The protein below binds the small molecule below.
Small molecule (SMILES): Nc1ccn([C@@H]2O[C@H](CO[P](=O)(O)O[C@H]3[C@@H](O)[C@H](n4cnc5c(=O)nc(N)[nH]c54)O[C@@H]3CO)[C@@H](O[P](=O)(O)OC[C@H]3O[C@@H](n4cnc5c(=O)nc(N)[nH]c54)[C@H](O)[C@@H]3O[P](=O)(O)OC[C@H]3O[C@@H](n4cnc5c(=O)nc(N)[nH]c54)[C@H](O)[C@@H]3O[P](=O)(O)OC[C@H]3O[C@@H](n4ccc(N)nc4=O)[C@H](O)[C@@H]3O[P](=O)(O)OC[C@H]3O[C@@H](n4cnc5c(=O)nc(N)[nH]c54)[C@H](O)[C@@H]3O[P](=O)(O)OC[C@H]3O[C@@H](n4cnc5c(=O)nc(N)[nH]c54)[C@H](O)[C@@H]3O)[C@H]2O)c(=O)n1

Sequence of chain 1.D:
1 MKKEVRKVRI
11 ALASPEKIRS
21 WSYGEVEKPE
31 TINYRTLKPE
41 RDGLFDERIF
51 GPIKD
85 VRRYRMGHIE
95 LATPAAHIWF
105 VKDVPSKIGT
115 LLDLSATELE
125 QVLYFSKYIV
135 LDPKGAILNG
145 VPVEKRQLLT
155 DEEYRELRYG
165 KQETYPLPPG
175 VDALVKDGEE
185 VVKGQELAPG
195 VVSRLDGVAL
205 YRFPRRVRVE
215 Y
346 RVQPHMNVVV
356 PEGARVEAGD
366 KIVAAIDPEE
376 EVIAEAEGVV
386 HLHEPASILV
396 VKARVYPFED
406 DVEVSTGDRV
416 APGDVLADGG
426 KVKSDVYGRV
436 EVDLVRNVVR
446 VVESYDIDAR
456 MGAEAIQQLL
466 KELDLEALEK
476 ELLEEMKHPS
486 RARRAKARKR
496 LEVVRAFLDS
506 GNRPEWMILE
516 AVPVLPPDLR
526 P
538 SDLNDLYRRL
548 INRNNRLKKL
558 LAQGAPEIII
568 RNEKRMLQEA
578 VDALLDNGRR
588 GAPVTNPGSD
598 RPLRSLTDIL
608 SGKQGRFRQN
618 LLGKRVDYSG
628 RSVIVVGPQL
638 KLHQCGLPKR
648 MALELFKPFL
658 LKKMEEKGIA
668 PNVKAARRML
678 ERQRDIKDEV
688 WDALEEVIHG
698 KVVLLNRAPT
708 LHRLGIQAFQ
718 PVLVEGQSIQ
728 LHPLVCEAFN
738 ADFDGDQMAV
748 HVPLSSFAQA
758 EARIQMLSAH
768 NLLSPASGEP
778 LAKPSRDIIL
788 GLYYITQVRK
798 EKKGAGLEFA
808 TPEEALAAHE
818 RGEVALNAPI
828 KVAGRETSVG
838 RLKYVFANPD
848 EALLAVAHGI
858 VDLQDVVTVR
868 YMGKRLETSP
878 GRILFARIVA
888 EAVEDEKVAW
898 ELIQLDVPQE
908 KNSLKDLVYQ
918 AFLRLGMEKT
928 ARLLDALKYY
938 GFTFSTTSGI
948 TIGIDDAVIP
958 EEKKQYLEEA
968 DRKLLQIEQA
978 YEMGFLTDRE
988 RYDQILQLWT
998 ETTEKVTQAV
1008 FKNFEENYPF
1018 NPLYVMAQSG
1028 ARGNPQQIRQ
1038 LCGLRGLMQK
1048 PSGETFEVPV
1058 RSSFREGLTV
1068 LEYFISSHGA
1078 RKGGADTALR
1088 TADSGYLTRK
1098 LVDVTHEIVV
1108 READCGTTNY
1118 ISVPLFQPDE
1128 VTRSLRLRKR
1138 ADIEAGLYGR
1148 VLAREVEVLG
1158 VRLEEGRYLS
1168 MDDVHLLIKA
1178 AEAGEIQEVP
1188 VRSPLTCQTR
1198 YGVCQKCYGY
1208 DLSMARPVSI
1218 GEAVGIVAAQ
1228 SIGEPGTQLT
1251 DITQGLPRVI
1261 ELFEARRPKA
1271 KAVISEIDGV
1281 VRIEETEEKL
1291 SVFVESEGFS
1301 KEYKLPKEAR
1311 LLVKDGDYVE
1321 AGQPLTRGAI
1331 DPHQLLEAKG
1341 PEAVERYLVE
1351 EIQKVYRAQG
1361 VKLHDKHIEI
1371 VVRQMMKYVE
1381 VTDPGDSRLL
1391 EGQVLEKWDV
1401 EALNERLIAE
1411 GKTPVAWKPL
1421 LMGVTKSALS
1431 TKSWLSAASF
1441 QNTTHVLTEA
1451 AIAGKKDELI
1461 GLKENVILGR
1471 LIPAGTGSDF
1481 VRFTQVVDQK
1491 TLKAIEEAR

Binding-site contacts:
Ligand atom C4 contacts residue DG24 of chain 1.P at 3.4 Å.
Ligand atom C2' contacts residue ASP743 of chain 1.D at 3.3 Å.
Ligand atom O6 contacts residue DC19 of chain 1.P at 3.0 Å (h-bond).
Ligand atom C4' contacts residue ASP743 of chain 1.D at 3.3 Å.
Ligand atom O3' contacts residue GLN567 of chain 1.C at 2.6 Å (h-bond).
Ligand atom O6 contacts residue DC22 of chain 1.P at 3.4 Å (h-bond).
Ligand atom OP1 contacts residue ASP741 of chain 1.D at 3.4 Å (salt-bridge).
Ligand atom OP1 contacts residue GLN390 of chain 1.C at 2.5 Å (h-bond).
Ligand atom N2 contacts residue DC23 of chain 1.P at 2.4 Å (h-bond).
Ligand atom C2' contacts residue ARG704 of chain 1.D at 3.4 Å.
Ligand atom O3' contacts residue GLN390 of chain 1.C at 2.6 Å (h-bond).
Ligand atom O6 contacts residue DC25 of chain 1.P at 2.9 Å (h-bond).
Ligand atom OP1 contacts residue GLN567 of chain 1.C at 3.1 Å (h-bond).
Ligand atom N2 contacts residue DC20 of chain 1.P at 2.6 Å (h-bond).
Ligand atom N1 contacts residue DC20 of chain 1.P at 3.1 Å (h-bond).
Ligand atom N2 contacts residue PRO706 of chain 1.D at 2.7 Å.
Ligand atom O3' contacts residue MG1 of chain 1.Z at 2.2 Å.
Ligand atom N3 contacts residue DG21 of chain 1.P at 3.0 Å (h-bond).
Ligand atom O2' contacts residue ARG704 of chain 1.D at 2.2 Å (salt-bridge).
Ligand atom N1 contacts residue DC22 of chain 1.P at 3.1 Å (h-bond).
Ligand atom N1 contacts residue DC19 of chain 1.P at 2.9 Å (h-bond).
Ligand atom N4 contacts residue DG24 of chain 1.P at 3.4 Å (h-bond).
Ligand atom N2 contacts residue DC22 of chain 1.P at 2.6 Å (h-bond).
Ligand atom N3 contacts residue DG24 of chain 1.P at 2.6 Å (h-bond).
Ligand atom O2' contacts residue ASP743 of chain 1.D at 2.5 Å (salt-bridge).
Ligand atom C6 contacts residue DG21 of chain 1.P at 3.2 Å.
Ligand atom OP1 contacts residue ARG409 of chain 1.C at 2.9 Å (salt-bridge).
Ligand atom N2 contacts residue DC19 of chain 1.P at 2.6 Å (h-bond).
Ligand atom N2 contacts residue DC25 of chain 1.P at 3.2 Å (h-bond).
Ligand atom O6 contacts residue DG24 of chain 1.P at 3.1 Å (h-bond).
Ligand atom O2 contacts residue DG21 of chain 1.P at 2.6 Å (h-bond).
Ligand atom O6 contacts residue DC20 of chain 1.P at 3.4 Å (h-bond).
Ligand atom N1 contacts residue DC25 of chain 1.P at 3.1 Å (h-bond).
Ligand atom P contacts residue GLN390 of chain 1.C at 3.3 Å.
Ligand atom O6 contacts residue DG21 of chain 1.P at 3.1 Å (h-bond).
Ligand atom N1 contacts residue DC23 of chain 1.P at 3.0 Å (h-bond).
Ligand atom C2 contacts residue DC23 of chain 1.P at 3.2 Å.
Ligand atom N4 contacts residue DG21 of chain 1.P at 3.3 Å (h-bond).
Ligand atom O3' contacts residue ASP741 of chain 1.D at 3.2 Å (salt-bridge).
Ligand atom OP1 contacts residue LYS846 of chain 1.C at 3.1 Å (salt-bridge).

Sequence of chain 1.C:
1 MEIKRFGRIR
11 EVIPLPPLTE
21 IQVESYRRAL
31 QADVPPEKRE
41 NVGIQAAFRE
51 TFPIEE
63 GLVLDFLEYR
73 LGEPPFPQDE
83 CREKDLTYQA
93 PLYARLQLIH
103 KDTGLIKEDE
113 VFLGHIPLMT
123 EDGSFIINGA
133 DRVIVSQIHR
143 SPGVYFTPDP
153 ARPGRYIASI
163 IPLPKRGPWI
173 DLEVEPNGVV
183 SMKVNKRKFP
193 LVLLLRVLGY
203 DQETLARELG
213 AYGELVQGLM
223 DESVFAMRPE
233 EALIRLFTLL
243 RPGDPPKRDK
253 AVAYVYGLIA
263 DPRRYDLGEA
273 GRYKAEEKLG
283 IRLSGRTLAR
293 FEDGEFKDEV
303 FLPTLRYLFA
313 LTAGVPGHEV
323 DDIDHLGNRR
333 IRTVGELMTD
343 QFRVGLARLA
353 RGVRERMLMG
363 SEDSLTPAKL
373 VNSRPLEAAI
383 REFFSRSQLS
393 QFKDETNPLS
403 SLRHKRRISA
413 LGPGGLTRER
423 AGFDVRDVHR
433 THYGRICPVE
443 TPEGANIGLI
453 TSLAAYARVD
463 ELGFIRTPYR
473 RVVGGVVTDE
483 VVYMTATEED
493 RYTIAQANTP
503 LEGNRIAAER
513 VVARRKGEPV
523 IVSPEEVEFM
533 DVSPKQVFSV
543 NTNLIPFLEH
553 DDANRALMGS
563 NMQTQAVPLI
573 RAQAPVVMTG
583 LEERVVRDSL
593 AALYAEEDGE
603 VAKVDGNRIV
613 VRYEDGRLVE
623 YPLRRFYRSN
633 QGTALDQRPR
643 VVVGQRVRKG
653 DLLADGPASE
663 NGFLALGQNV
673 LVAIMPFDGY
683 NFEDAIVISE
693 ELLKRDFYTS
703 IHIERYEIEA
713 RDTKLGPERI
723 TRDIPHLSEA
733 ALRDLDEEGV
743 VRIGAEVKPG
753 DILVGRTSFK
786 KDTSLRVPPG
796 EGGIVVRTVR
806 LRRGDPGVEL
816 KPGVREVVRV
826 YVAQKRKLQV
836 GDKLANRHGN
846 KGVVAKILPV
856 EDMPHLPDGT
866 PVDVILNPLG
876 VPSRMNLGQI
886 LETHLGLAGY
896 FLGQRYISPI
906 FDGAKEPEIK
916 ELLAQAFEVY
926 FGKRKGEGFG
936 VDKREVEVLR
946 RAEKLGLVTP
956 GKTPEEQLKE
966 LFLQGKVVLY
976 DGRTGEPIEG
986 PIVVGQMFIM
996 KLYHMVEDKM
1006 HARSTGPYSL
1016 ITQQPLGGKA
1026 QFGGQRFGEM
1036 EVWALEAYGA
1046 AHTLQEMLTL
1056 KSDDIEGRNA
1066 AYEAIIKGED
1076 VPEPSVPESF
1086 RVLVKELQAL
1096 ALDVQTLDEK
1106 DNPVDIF